Sequence of chain 1.A:
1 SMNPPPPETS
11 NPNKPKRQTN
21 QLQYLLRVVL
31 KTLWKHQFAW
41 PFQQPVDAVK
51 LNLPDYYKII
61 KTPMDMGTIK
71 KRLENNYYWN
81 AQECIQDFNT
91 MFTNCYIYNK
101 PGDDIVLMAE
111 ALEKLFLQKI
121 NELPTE

The protein below binds the small molecule below.
Small molecule (SMILES): Cc1cc(C)cc(Oc2nccc(-c3c(-c4ccc(I)cc4)ncn3[C@@H]3CCN(CCN)C3)n2)c1

Binding-site contacts:
Ligand atom N21 contacts residue ILE105 of chain 1.A at 3.9 Å.
Ligand atom C19 contacts residue CYS95 of chain 1.A at 3.9 Å (hydrophobic).
Ligand atom O08 contacts residue TRP40 of chain 1.A at 3.1 Å.
Ligand atom C13 contacts residue ASN99 of chain 1.A at 3.9 Å.
Ligand atom C13 contacts residue ILE105 of chain 1.A at 3.9 Å (hydrophobic).
Ligand atom C22 contacts residue ASN99 of chain 1.A at 3.1 Å.
Ligand atom C22 contacts residue TYR98 of chain 1.A at 4.0 Å (hydrophobic).
Ligand atom C17 contacts residue TYR56 of chain 1.A at 3.9 Å (hydrophobic).
Ligand atom C07 contacts residue TRP40 of chain 1.A at 3.6 Å (hydrophobic).
Ligand atom N21 contacts residue ASN99 of chain 1.A at 2.9 Å (h-bond).
Ligand atom C33 contacts residue LEU51 of chain 1.A at 3.4 Å (hydrophobic).
Ligand atom C19 contacts residue TYR56 of chain 1.A at 3.1 Å (hydrophobic).
Ligand atom C16 contacts residue VAL46 of chain 1.A at 3.8 Å (hydrophobic).
Ligand atom C12 contacts residue ILE105 of chain 1.A at 4.1 Å (hydrophobic).
Ligand atom N21 contacts residue TYR98 of chain 1.A at 3.7 Å.
Ligand atom N34 contacts residue LEU51 of chain 1.A at 3.6 Å.
Ligand atom C32 contacts residue LEU51 of chain 1.A at 3.6 Å (hydrophobic).
Ligand atom C09 contacts residue PRO41 of chain 1.A at 3.9 Å (hydrophobic).
Ligand atom C20 contacts residue TYR56 of chain 1.A at 3.6 Å (hydrophobic).
Ligand atom N34 contacts residue PRO41 of chain 1.A at 3.8 Å.
Ligand atom C28 contacts residue ASN99 of chain 1.A at 3.8 Å.
Ligand atom N29 contacts residue ILE105 of chain 1.A at 3.8 Å.
Ligand atom C20 contacts residue VAL46 of chain 1.A at 4.0 Å (hydrophobic).
Ligand atom C16 contacts residue PHE42 of chain 1.A at 3.7 Å (hydrophobic).
Ligand atom I18 contacts residue MET64 of chain 1.A at 3.3 Å.
Ligand atom N29 contacts residue ASN99 of chain 1.A at 3.0 Å (h-bond).
Ligand atom C31 contacts residue LEU53 of chain 1.A at 3.8 Å (hydrophobic).
Ligand atom C17 contacts residue VAL46 of chain 1.A at 3.5 Å (hydrophobic).
Ligand atom C33 contacts residue PRO41 of chain 1.A at 3.8 Å (hydrophobic).
Ligand atom C15 contacts residue VAL46 of chain 1.A at 4.1 Å (hydrophobic).
Ligand atom C15 contacts residue PRO41 of chain 1.A at 3.8 Å (hydrophobic).
Ligand atom C06 contacts residue TRP40 of chain 1.A at 3.4 Å (hydrophobic).
Ligand atom C06 contacts residue ILE105 of chain 1.A at 4.1 Å (hydrophobic).
Ligand atom C30 contacts residue LEU53 of chain 1.A at 4.0 Å (hydrophobic).
Ligand atom C16 contacts residue PRO41 of chain 1.A at 3.4 Å (hydrophobic).
Ligand atom N29 contacts residue ASP103 of chain 1.A at 3.3 Å (salt-bridge).
Ligand atom I18 contacts residue MET91 of chain 1.A at 3.7 Å.
Ligand atom C19 contacts residue VAL46 of chain 1.A at 3.7 Å (hydrophobic).
Ligand atom C22 contacts residue ILE105 of chain 1.A at 4.0 Å (hydrophobic).
Ligand atom C05 contacts residue ILE105 of chain 1.A at 4.1 Å (hydrophobic).